Binding-site contacts:
Ligand atom O contacts residue GLY111 of chain 1.B at 3.6 Å.
Ligand atom C contacts residue GLY111 of chain 1.B at 3.6 Å.
Ligand atom C contacts residue THR110 of chain 1.B at 3.5 Å.
Ligand atom N contacts residue PLP1 of chain 1.E at 1.4 Å.
Ligand atom C contacts residue GLY113 of chain 1.B at 4.0 Å.
Ligand atom C contacts residue HIS115 of chain 1.B at 3.5 Å.
Ligand atom C contacts residue LYS87 of chain 1.B at 4.2 Å.
Ligand atom O contacts residue ALA112 of chain 1.B at 3.1 Å (h-bond).
Ligand atom CA contacts residue GLY111 of chain 1.B at 4.5 Å.
Ligand atom CB contacts residue GLY111 of chain 1.B at 4.2 Å.
Ligand atom O contacts residue GLN114 of chain 1.B at 2.9 Å (h-bond).
Ligand atom OXT contacts residue THR110 of chain 1.B at 3.3 Å (h-bond).
Ligand atom OXT contacts residue GLY111 of chain 1.B at 3.7 Å.
Ligand atom N contacts residue LYS87 of chain 1.B at 2.9 Å.
Ligand atom C contacts residue GLN114 of chain 1.B at 4.0 Å.
Ligand atom OXT contacts residue HIS115 of chain 1.B at 2.8 Å.
Ligand atom CA contacts residue ALA112 of chain 1.B at 4.1 Å (hydrophobic).
Ligand atom CB contacts residue ALA112 of chain 1.B at 4.0 Å (hydrophobic).
Ligand atom N contacts residue GLN114 of chain 1.B at 4.2 Å.
Ligand atom OXT contacts residue GLN114 of chain 1.B at 4.5 Å.
Ligand atom CA contacts residue PLP1 of chain 1.E at 2.4 Å.
Ligand atom OXT contacts residue PLP1 of chain 1.E at 4.4 Å.
Ligand atom CB contacts residue PLP1 of chain 1.E at 3.0 Å.
Ligand atom C contacts residue PLP1 of chain 1.E at 3.8 Å.
Ligand atom O contacts residue HIS115 of chain 1.B at 3.3 Å (h-bond).
Ligand atom C contacts residue ALA112 of chain 1.B at 3.8 Å (hydrophobic).
Ligand atom N contacts residue GLY303 of chain 1.B at 3.9 Å.
Ligand atom OXT contacts residue LYS87 of chain 1.B at 4.1 Å.
Ligand atom CB contacts residue GLY303 of chain 1.B at 3.2 Å.
Ligand atom CA contacts residue LYS87 of chain 1.B at 3.8 Å.
Ligand atom O contacts residue GLY113 of chain 1.B at 2.8 Å (h-bond).
Ligand atom CA contacts residue GLY303 of chain 1.B at 4.0 Å.
Ligand atom O contacts residue THR110 of chain 1.B at 3.0 Å (h-bond).

This small molecule binds to this protein.
Small molecule (SMILES): N[C@@H](CO)C(=O)O

Sequence of chain 1.B:
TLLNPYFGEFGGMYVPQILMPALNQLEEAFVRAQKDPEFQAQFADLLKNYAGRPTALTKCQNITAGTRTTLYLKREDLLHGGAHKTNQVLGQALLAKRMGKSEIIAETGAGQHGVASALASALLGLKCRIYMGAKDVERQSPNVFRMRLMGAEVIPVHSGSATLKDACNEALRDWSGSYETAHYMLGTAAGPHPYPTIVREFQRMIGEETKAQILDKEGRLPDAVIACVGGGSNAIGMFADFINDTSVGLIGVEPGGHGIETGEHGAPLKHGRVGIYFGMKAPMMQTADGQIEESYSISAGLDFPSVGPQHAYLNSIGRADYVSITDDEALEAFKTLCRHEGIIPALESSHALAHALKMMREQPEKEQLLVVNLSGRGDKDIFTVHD